Binding-site contacts:
Ligand atom O7 contacts residue ASN282 of chain 1.A at 4.4 Å.
Ligand atom C7 contacts residue ASN282 of chain 1.A at 3.5 Å.
Ligand atom C6 contacts residue GLU281 of chain 1.A at 4.2 Å.
Ligand atom C8 contacts residue ASN282 of chain 1.A at 3.2 Å.
Ligand atom C2 contacts residue ASN282 of chain 1.A at 2.5 Å.
Ligand atom O6 contacts residue GLU281 of chain 1.A at 3.2 Å.
Ligand atom C1 contacts residue ASN282 of chain 1.A at 1.4 Å.
Ligand atom O5 contacts residue GLU281 of chain 1.A at 3.9 Å.
Ligand atom C4 contacts residue ASN282 of chain 1.A at 4.2 Å.
Ligand atom C3 contacts residue ASN282 of chain 1.A at 3.8 Å.
Ligand atom N2 contacts residue ASN282 of chain 1.A at 2.9 Å (h-bond).
Ligand atom O5 contacts residue ASN282 of chain 1.A at 2.4 Å (h-bond).
Ligand atom C5 contacts residue ASN282 of chain 1.A at 3.6 Å.

Sequence of chain 1.A:
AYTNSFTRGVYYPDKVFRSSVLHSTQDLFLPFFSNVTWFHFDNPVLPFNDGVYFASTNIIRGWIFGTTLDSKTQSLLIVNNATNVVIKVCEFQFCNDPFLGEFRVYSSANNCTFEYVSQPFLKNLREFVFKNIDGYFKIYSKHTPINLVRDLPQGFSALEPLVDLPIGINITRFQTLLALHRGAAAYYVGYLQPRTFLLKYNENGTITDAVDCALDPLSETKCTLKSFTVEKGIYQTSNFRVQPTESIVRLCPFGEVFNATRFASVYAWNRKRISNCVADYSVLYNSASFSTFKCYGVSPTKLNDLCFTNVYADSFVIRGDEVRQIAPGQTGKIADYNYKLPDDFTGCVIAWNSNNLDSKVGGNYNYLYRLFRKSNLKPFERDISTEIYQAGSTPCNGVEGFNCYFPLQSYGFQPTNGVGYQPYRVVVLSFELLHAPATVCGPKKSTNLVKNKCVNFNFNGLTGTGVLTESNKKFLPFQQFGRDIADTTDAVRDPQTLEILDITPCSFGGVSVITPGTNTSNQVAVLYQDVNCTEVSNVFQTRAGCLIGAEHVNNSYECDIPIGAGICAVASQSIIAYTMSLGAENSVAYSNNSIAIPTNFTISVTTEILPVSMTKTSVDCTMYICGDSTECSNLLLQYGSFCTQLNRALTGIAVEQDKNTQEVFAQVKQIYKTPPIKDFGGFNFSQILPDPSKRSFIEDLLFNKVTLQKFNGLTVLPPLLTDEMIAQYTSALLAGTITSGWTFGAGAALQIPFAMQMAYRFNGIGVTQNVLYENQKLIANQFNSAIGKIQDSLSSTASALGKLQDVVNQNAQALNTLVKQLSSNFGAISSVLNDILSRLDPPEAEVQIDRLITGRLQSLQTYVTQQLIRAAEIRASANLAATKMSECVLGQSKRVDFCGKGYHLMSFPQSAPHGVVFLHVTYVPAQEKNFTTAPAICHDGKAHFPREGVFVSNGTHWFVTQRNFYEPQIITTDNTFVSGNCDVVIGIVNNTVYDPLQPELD

A small-molecule ligand and the protein it binds are described below.
Small molecule (SMILES): CC(=O)N[C@@H]1[C@@H](O)[C@H](O)[C@@H](CO)O[C@H]1O